Sequence of chain 1.E:
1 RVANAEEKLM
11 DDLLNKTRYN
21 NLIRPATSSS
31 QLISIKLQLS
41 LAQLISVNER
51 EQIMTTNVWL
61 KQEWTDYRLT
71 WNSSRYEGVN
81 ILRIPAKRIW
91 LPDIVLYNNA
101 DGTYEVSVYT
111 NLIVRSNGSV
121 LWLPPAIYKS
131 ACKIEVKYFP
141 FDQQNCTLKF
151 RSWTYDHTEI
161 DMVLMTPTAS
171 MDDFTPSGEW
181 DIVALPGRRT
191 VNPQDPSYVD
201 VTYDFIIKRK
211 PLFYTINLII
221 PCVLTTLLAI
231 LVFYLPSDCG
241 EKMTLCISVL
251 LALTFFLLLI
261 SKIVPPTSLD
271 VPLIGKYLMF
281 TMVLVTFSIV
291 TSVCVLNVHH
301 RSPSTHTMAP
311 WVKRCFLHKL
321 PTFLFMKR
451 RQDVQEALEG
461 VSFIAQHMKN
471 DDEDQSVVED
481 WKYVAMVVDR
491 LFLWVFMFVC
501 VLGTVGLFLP

Binding-site contacts:
Ligand atom C4 contacts residue ASN72 of chain 1.E at 4.2 Å.
Ligand atom C6 contacts residue SER74 of chain 1.E at 4.3 Å.
Ligand atom C1 contacts residue SER74 of chain 1.E at 3.4 Å.
Ligand atom C2 contacts residue ASN72 of chain 1.E at 2.4 Å.
Ligand atom O5 contacts residue ASN72 of chain 1.E at 2.3 Å (h-bond).
Ligand atom O6 contacts residue ASN72 of chain 1.E at 4.5 Å.
Ligand atom O5 contacts residue ARG75 of chain 1.E at 4.1 Å.
Ligand atom O5 contacts residue SER74 of chain 1.E at 3.4 Å (h-bond).
Ligand atom C1 contacts residue ASN72 of chain 1.E at 1.4 Å.
Ligand atom C5 contacts residue ASN72 of chain 1.E at 3.7 Å.
Ligand atom O6 contacts residue ARG75 of chain 1.E at 4.2 Å.
Ligand atom C7 contacts residue ASN72 of chain 1.E at 3.8 Å.
Ligand atom O7 contacts residue ASN72 of chain 1.E at 4.2 Å.
Ligand atom N2 contacts residue ASN72 of chain 1.E at 2.9 Å (h-bond).
Ligand atom C3 contacts residue ASN72 of chain 1.E at 3.8 Å.
Ligand atom C5 contacts residue SER74 of chain 1.E at 3.7 Å.
Ligand atom O6 contacts residue SER74 of chain 1.E at 4.3 Å.

A protein and the small-molecule ligand that binds it are described below.
Small molecule (SMILES): CC(=O)N[C@@H]1[C@@H](O)[C@H](O)[C@@H](CO)O[C@H]1O